Binding-site contacts:
Ligand atom O5 contacts residue ASN265 of chain 1.B at 2.4 Å (h-bond).
Ligand atom C4 contacts residue ASN265 of chain 1.B at 4.2 Å.
Ligand atom N2 contacts residue ASN265 of chain 1.B at 2.9 Å (h-bond).
Ligand atom C3 contacts residue ASN265 of chain 1.B at 3.8 Å.
Ligand atom C5 contacts residue ASN265 of chain 1.B at 3.7 Å.
Ligand atom O7 contacts residue ASN265 of chain 1.B at 4.3 Å.
Ligand atom C1 contacts residue ASN265 of chain 1.B at 1.4 Å.
Ligand atom C7 contacts residue ASN265 of chain 1.B at 3.8 Å.
Ligand atom C2 contacts residue ASN265 of chain 1.B at 2.5 Å.

A small-molecule ligand and the protein it binds are described below.
Small molecule (SMILES): CC(=O)N[C@@H]1[C@@H](O)[C@H](O)[C@@H](CO)O[C@H]1O

Sequence of chain 1.B:
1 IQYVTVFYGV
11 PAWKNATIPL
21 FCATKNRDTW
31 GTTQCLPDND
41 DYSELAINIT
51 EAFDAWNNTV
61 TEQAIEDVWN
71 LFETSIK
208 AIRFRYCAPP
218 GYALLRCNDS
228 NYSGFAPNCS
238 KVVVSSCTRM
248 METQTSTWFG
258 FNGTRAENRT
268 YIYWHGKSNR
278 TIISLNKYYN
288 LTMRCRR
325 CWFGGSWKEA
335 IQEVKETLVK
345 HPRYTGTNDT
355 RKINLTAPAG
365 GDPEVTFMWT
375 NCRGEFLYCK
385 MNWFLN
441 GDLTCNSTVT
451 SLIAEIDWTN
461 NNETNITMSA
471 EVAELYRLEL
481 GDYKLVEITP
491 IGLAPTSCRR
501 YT